Sequence of chain 1.A:
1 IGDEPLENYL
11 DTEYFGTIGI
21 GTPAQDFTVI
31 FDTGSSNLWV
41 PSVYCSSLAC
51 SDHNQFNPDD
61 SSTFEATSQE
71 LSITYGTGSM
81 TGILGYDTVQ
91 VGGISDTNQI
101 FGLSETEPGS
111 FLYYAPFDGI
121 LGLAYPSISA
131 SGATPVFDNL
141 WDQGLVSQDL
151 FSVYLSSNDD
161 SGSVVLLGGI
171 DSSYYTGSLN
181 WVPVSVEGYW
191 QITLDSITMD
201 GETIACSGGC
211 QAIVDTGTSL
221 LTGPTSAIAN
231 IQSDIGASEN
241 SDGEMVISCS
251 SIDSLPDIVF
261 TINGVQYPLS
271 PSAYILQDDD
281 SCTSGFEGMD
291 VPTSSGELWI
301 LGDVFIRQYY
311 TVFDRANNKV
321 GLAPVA

Binding-site contacts:
Ligand atom N1 contacts residue THR77 of chain 1.A at 3.1 Å (h-bond).
Ligand atom O3 contacts residue THR77 of chain 1.A at 2.8 Å (h-bond).
Ligand atom N2 contacts residue THR218 of chain 1.A at 3.5 Å (h-bond).
Ligand atom O31 contacts residue TYR75 of chain 1.A at 3.6 Å.
Ligand atom C41 contacts residue ASP215 of chain 1.A at 3.5 Å.
Ligand atom C7' contacts residue GLY217 of chain 1.A at 3.4 Å.
Ligand atom C11 contacts residue GLY217 of chain 1.A at 3.7 Å.
Ligand atom C contacts residue GLY217 of chain 1.A at 3.9 Å.
Ligand atom C7' contacts residue ASP32 of chain 1.A at 3.3 Å.
Ligand atom C1 contacts residue SER219 of chain 1.A at 3.6 Å.
Ligand atom CA1 contacts residue THR218 of chain 1.A at 3.5 Å.
Ligand atom C3' contacts residue THR77 of chain 1.A at 3.0 Å.
Ligand atom CB contacts residue SER219 of chain 1.A at 3.8 Å.
Ligand atom C1' contacts residue GLY217 of chain 1.A at 3.6 Å.
Ligand atom CD11 contacts residue THR218 of chain 1.A at 3.6 Å.
Ligand atom O contacts residue SER219 of chain 1.A at 3.1 Å (h-bond).
Ligand atom CD21 contacts residue MET289 of chain 1.A at 3.5 Å (hydrophobic).
Ligand atom O21 contacts residue GLY217 of chain 1.A at 3.7 Å.
Ligand atom C2' contacts residue THR77 of chain 1.A at 3.5 Å.
Ligand atom C4' contacts residue ILE120 of chain 1.A at 3.6 Å (hydrophobic).
Ligand atom CB contacts residue GLY217 of chain 1.A at 3.6 Å.
Ligand atom C2 contacts residue THR77 of chain 1.A at 3.7 Å.
Ligand atom C2' contacts residue TYR75 of chain 1.A at 3.7 Å (hydrophobic).
Ligand atom O21 contacts residue ASP32 of chain 1.A at 2.9 Å (salt-bridge).
Ligand atom O21 contacts residue ASP215 of chain 1.A at 2.7 Å (salt-bridge).
Ligand atom CD11 contacts residue ILE300 of chain 1.A at 3.8 Å (hydrophobic).
Ligand atom CA contacts residue SER219 of chain 1.A at 3.8 Å.
Ligand atom N2 contacts residue GLY217 of chain 1.A at 3.0 Å (h-bond).
Ligand atom O21 contacts residue THR218 of chain 1.A at 3.4 Å (h-bond).
Ligand atom C41 contacts residue GLY34 of chain 1.A at 3.6 Å.
Ligand atom C5' contacts residue PHE117 of chain 1.A at 3.8 Å (hydrophobic).
Ligand atom O3 contacts residue GLY76 of chain 1.A at 3.0 Å (h-bond).
Ligand atom C6' contacts residue ILE120 of chain 1.A at 3.9 Å (hydrophobic).
Ligand atom C7 contacts residue ILE213 of chain 1.A at 3.6 Å (hydrophobic).
Ligand atom C21 contacts residue ASP32 of chain 1.A at 3.5 Å.
Ligand atom O contacts residue THR218 of chain 1.A at 3.3 Å.
Ligand atom C6 contacts residue ILE300 of chain 1.A at 3.7 Å (hydrophobic).
Ligand atom O2 contacts residue SER219 of chain 1.A at 3.4 Å (h-bond).
Ligand atom N contacts residue SER219 of chain 1.A at 2.8 Å (h-bond).
Ligand atom O31 contacts residue GLY76 of chain 1.A at 3.4 Å (h-bond).

This protein binds this small molecule.
Small molecule (SMILES): CCOC(=O)N[C@@H](CC(C)C)C(=O)N[C@@H](CC(C)C)C(=O)N[C@@H](CC1CCCCC1)[C@@H](O)[C@@H](O)CC(C)C